Binding-site contacts:
Ligand atom O4 contacts residue TRP62 of chain 1.A at 4.1 Å.
Ligand atom O3 contacts residue GLY11 of chain 1.A at 4.0 Å.
Ligand atom C5 contacts residue ASP134 of chain 1.A at 4.1 Å.
Ligand atom O4 contacts residue ASP134 of chain 1.A at 2.6 Å (salt-bridge).
Ligand atom O1 contacts residue TRP62 of chain 1.A at 4.1 Å.
Ligand atom C6 contacts residue CYS131 of chain 1.A at 3.9 Å (hydrophobic).
Ligand atom C1 contacts residue TRP62 of chain 1.A at 3.7 Å (hydrophobic).
Ligand atom C4 contacts residue GLY12 of chain 1.A at 3.5 Å.
Ligand atom C6 contacts residue CYS131 of chain 1.A at 3.6 Å (hydrophobic).
Ligand atom C4 contacts residue ASP134 of chain 1.A at 3.4 Å.
Ligand atom C6 contacts residue GLY130 of chain 1.A at 4.4 Å.
Ligand atom C5 contacts residue CYS131 of chain 1.A at 3.9 Å (hydrophobic).
Ligand atom O5 contacts residue TRP62 of chain 1.A at 3.8 Å.
Ligand atom O5 contacts residue GLY130 of chain 1.A at 4.0 Å.
Ligand atom O6 contacts residue ARG132 of chain 1.A at 3.2 Å (salt-bridge).
Ligand atom O6 contacts residue GLY130 of chain 1.A at 3.2 Å (h-bond).
Ligand atom O4 contacts residue TYR89 of chain 1.A at 3.1 Å (h-bond).
Ligand atom O6 contacts residue CYS131 of chain 1.A at 3.1 Å (h-bond).
Ligand atom C6 contacts residue ASP134 of chain 1.A at 3.5 Å.
Ligand atom C4 contacts residue TYR89 of chain 1.A at 3.8 Å (hydrophobic).
Ligand atom O3 contacts residue TYR89 of chain 1.A at 3.1 Å (h-bond).
Ligand atom O2 contacts residue TRP62 of chain 1.A at 4.3 Å.
Ligand atom C6 contacts residue TYR89 of chain 1.A at 3.8 Å (hydrophobic).
Ligand atom C3 contacts residue TYR89 of chain 1.A at 4.0 Å (hydrophobic).
Ligand atom C3 contacts residue GLY12 of chain 1.A at 3.8 Å.
Ligand atom O6 contacts residue ASP134 of chain 1.A at 2.5 Å (salt-bridge).
Ligand atom O4 contacts residue TYR89 of chain 1.A at 3.7 Å.
Ligand atom C6 contacts residue TRP62 of chain 1.A at 3.6 Å (hydrophobic).
Ligand atom C6 contacts residue ARG132 of chain 1.A at 3.6 Å.
Ligand atom O3 contacts residue LYS88 of chain 1.A at 3.9 Å.
Ligand atom O6 contacts residue TRP129 of chain 1.A at 4.0 Å.
Ligand atom C5 contacts residue TYR89 of chain 1.A at 4.4 Å (hydrophobic).
Ligand atom C1 contacts residue CYS131 of chain 1.A at 4.1 Å (hydrophobic).
Ligand atom C4 contacts residue GLY11 of chain 1.A at 4.4 Å.
Ligand atom O4 contacts residue GLY11 of chain 1.A at 3.7 Å.
Ligand atom O3 contacts residue GLY12 of chain 1.A at 3.0 Å (h-bond).
Ligand atom C5 contacts residue TRP62 of chain 1.A at 3.5 Å (hydrophobic).
Ligand atom C4 contacts residue TRP62 of chain 1.A at 4.4 Å (hydrophobic).
Ligand atom O4 contacts residue GLY12 of chain 1.A at 3.4 Å (h-bond).
Ligand atom O5 contacts residue CYS131 of chain 1.A at 3.0 Å (h-bond).

This small molecule binds to this protein.
Small molecule (SMILES): OC[C@H]1O[C@H](OC[C@H]2O[C@@H](O)[C@H](O)[C@@H](O)[C@@H]2O)[C@H](O)[C@@H](O)[C@@H]1O

Sequence of chain 1.A:
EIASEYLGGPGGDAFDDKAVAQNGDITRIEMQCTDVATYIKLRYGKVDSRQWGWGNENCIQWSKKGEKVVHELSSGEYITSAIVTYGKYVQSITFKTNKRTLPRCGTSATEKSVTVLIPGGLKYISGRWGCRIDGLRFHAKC